A small-molecule ligand and the protein it binds are described below.
Small molecule (SMILES): CCC(CC)O[C@@H]1C=C(C(=O)O)C[C@H](N)[C@H]1NC(C)=O

Sequence of chain 2.A:
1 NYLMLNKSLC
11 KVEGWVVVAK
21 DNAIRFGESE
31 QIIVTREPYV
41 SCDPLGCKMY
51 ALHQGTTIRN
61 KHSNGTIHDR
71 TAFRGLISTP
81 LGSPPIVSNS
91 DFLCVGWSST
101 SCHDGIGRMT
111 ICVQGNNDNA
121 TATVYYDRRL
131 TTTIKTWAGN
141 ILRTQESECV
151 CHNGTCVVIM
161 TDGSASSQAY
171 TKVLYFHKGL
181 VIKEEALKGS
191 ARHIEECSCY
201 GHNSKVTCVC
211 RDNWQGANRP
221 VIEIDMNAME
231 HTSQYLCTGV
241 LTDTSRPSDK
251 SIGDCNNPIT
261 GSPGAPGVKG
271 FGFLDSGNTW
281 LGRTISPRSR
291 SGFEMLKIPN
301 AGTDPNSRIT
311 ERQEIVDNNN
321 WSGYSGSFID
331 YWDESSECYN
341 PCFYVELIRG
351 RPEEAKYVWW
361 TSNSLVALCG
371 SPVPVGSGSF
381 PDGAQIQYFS

Binding-site contacts:
Ligand atom C9 contacts residue ARG143 of chain 2.A at 3.5 Å.
Ligand atom N4 contacts residue ASP69 of chain 2.A at 2.5 Å (salt-bridge).
Ligand atom C2 contacts residue GLU196 of chain 2.A at 4.1 Å.
Ligand atom C11 contacts residue ILE141 of chain 2.A at 4.1 Å (hydrophobic).
Ligand atom O1B contacts residue ARG211 of chain 2.A at 3.1 Å (salt-bridge).
Ligand atom C2 contacts residue TYR324 of chain 2.A at 2.9 Å (hydrophobic).
Ligand atom C7 contacts residue TYR324 of chain 2.A at 3.9 Å (hydrophobic).
Ligand atom C9 contacts residue ALA165 of chain 2.A at 3.9 Å (hydrophobic).
Ligand atom O1A contacts residue ARG36 of chain 2.A at 3.0 Å (salt-bridge).
Ligand atom C3 contacts residue ARG36 of chain 2.A at 3.9 Å.
Ligand atom O10 contacts residue ARG70 of chain 2.A at 2.8 Å (salt-bridge).
Ligand atom C8 contacts residue ARG143 of chain 2.A at 3.9 Å.
Ligand atom C4 contacts residue GLU37 of chain 2.A at 3.9 Å.
Ligand atom C81 contacts residue GLU195 of chain 2.A at 3.6 Å.
Ligand atom C11 contacts residue SER98 of chain 2.A at 4.1 Å.
Ligand atom O1B contacts residue ARG290 of chain 2.A at 2.6 Å (salt-bridge).
Ligand atom O1A contacts residue ARG290 of chain 2.A at 2.7 Å (salt-bridge).
Ligand atom C1 contacts residue TYR324 of chain 2.A at 3.3 Å (hydrophobic).
Ligand atom O1B contacts residue TYR324 of chain 2.A at 3.9 Å.
Ligand atom N4 contacts residue GLU37 of chain 2.A at 3.2 Å (salt-bridge).
Ligand atom C82 contacts residue ARG211 of chain 2.A at 3.8 Å.
Ligand atom C2 contacts residue ARG211 of chain 2.A at 4.0 Å.
Ligand atom C91 contacts residue ARG70 of chain 2.A at 4.1 Å.
Ligand atom C11 contacts residue TRP97 of chain 2.A at 3.7 Å (hydrophobic).
Ligand atom C1 contacts residue ARG211 of chain 2.A at 3.8 Å.
Ligand atom O1A contacts residue TYR324 of chain 2.A at 3.7 Å.
Ligand atom C6 contacts residue GLU196 of chain 2.A at 3.7 Å.
Ligand atom C3 contacts residue ASP69 of chain 2.A at 3.1 Å.
Ligand atom O10 contacts residue ASP69 of chain 2.A at 3.4 Å.
Ligand atom C5 contacts residue ASP69 of chain 2.A at 3.9 Å.
Ligand atom C91 contacts residue ILE141 of chain 2.A at 3.8 Å (hydrophobic).
Ligand atom C1 contacts residue ARG290 of chain 2.A at 3.3 Å.
Ligand atom C91 contacts residue ARG143 of chain 2.A at 3.7 Å.
Ligand atom C3 contacts residue TYR324 of chain 2.A at 3.6 Å (hydrophobic).
Ligand atom C7 contacts residue ARG211 of chain 2.A at 4.0 Å.
Ligand atom C4 contacts residue TYR324 of chain 2.A at 3.8 Å (hydrophobic).
Ligand atom C82 contacts residue ASN213 of chain 2.A at 3.4 Å.
Ligand atom C10 contacts residue ARG70 of chain 2.A at 3.9 Å.
Ligand atom C81 contacts residue GLU196 of chain 2.A at 4.0 Å.
Ligand atom C4 contacts residue ASP69 of chain 2.A at 3.3 Å.